Sequence of chain 1.A:
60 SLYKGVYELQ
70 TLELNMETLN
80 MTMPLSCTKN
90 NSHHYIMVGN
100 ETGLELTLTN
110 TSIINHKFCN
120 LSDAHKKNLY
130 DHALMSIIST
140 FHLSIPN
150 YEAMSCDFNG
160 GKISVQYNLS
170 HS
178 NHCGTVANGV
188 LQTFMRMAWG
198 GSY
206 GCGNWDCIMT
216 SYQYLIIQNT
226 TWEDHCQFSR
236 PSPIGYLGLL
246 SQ

Binding-site contacts:
Ligand atom C3 contacts residue ASN89 of chain 1.A at 3.9 Å.
Ligand atom C8 contacts residue ASN89 of chain 1.A at 3.7 Å.
Ligand atom C2 contacts residue SER91 of chain 1.A at 4.4 Å.
Ligand atom O5 contacts residue HIS92 of chain 1.A at 4.1 Å.
Ligand atom O5 contacts residue ASN89 of chain 1.A at 2.5 Å (h-bond).
Ligand atom O6 contacts residue LYS88 of chain 1.A at 4.3 Å.
Ligand atom C5 contacts residue ASN89 of chain 1.A at 3.8 Å.
Ligand atom C6 contacts residue LYS88 of chain 1.A at 4.2 Å.
Ligand atom C4 contacts residue ASN89 of chain 1.A at 4.4 Å.
Ligand atom O5 contacts residue LYS88 of chain 1.A at 4.1 Å.
Ligand atom C7 contacts residue ASN89 of chain 1.A at 3.2 Å.
Ligand atom C8 contacts residue ASN90 of chain 1.A at 4.1 Å.
Ligand atom C4 contacts residue HIS92 of chain 1.A at 4.5 Å.
Ligand atom C3 contacts residue HIS92 of chain 1.A at 4.2 Å.
Ligand atom O4 contacts residue HIS92 of chain 1.A at 4.4 Å.
Ligand atom C5 contacts residue HIS92 of chain 1.A at 3.9 Å.
Ligand atom C8 contacts residue TYR217 of chain 1.A at 4.5 Å (hydrophobic).
Ligand atom N2 contacts residue ASN89 of chain 1.A at 3.0 Å (h-bond).
Ligand atom O7 contacts residue ASN89 of chain 1.A at 3.2 Å (h-bond).
Ligand atom C2 contacts residue ASN89 of chain 1.A at 2.6 Å.
Ligand atom O7 contacts residue HIS92 of chain 1.A at 3.7 Å.
Ligand atom C7 contacts residue SER91 of chain 1.A at 3.6 Å.
Ligand atom N2 contacts residue SER91 of chain 1.A at 3.2 Å (h-bond).
Ligand atom C7 contacts residue HIS92 of chain 1.A at 4.0 Å.
Ligand atom C1 contacts residue ASN89 of chain 1.A at 1.5 Å.
Ligand atom C8 contacts residue HIS92 of chain 1.A at 3.6 Å.
Ligand atom C1 contacts residue HIS92 of chain 1.A at 3.7 Å.
Ligand atom C8 contacts residue SER91 of chain 1.A at 3.2 Å.

The protein below binds the small molecule below.
Small molecule (SMILES): CC(=O)N[C@H]1[C@H](O[C@H]2[C@H](O)[C@@H](NC(C)=O)CO[C@@H]2CO)O[C@H](CO)[C@@H](O)[C@@H]1O